Binding-site contacts:
Ligand atom C3 contacts residue LEU111 of chain 1.A at 3.9 Å (hydrophobic).
Ligand atom N contacts residue VAL43 of chain 1.A at 3.9 Å.
Ligand atom C9 contacts residue LYS118 of chain 1.A at 4.0 Å.
Ligand atom C2 contacts residue MET112 of chain 1.A at 4.0 Å (hydrophobic).
Ligand atom O3 contacts residue LYS118 of chain 1.A at 3.2 Å (salt-bridge).
Ligand atom N6 contacts residue VAL43 of chain 1.A at 4.0 Å.
Ligand atom C contacts residue VAL43 of chain 1.A at 4.0 Å (hydrophobic).
Ligand atom C3 contacts residue MET112 of chain 1.A at 3.3 Å (hydrophobic).
Ligand atom C5 contacts residue ILE35 of chain 1.A at 3.7 Å (hydrophobic).
Ligand atom C7 contacts residue GLY38 of chain 1.A at 3.8 Å.
Ligand atom C1 contacts residue ALA56 of chain 1.A at 4.0 Å (hydrophobic).
Ligand atom C2 contacts residue LEU160 of chain 1.A at 3.5 Å (hydrophobic).
Ligand atom O2 contacts residue ASP115 of chain 1.A at 4.0 Å.
Ligand atom O3 contacts residue ASP115 of chain 1.A at 2.6 Å (salt-bridge).
Ligand atom O1 contacts residue VAL43 of chain 1.A at 3.9 Å.
Ligand atom N3 contacts residue ALA56 of chain 1.A at 3.3 Å.
Ligand atom N4 contacts residue MET112 of chain 1.A at 2.9 Å (h-bond).
Ligand atom O3 contacts residue LEU160 of chain 1.A at 4.0 Å.
Ligand atom C7 contacts residue GLU37 of chain 1.A at 3.6 Å.
Ligand atom C1 contacts residue LEU160 of chain 1.A at 3.7 Å (hydrophobic).
Ligand atom C7 contacts residue GLY36 of chain 1.A at 3.9 Å.
Ligand atom N2 contacts residue LEU160 of chain 1.A at 3.8 Å.
Ligand atom N5 contacts residue ILE35 of chain 1.A at 4.0 Å.
Ligand atom N4 contacts residue ALA56 of chain 1.A at 3.6 Å.
Ligand atom O contacts residue ILE35 of chain 1.A at 3.6 Å.
Ligand atom N4 contacts residue LEU111 of chain 1.A at 3.8 Å.
Ligand atom N4 contacts residue ASP110 of chain 1.A at 3.8 Å.
Ligand atom O contacts residue VAL43 of chain 1.A at 3.5 Å.
Ligand atom C9 contacts residue ASP115 of chain 1.A at 3.6 Å.
Ligand atom N1 contacts residue CME170 of chain 1.A at 3.7 Å.
Ligand atom O1 contacts residue GLY38 of chain 1.A at 3.6 Å.
Ligand atom N3 contacts residue ASP110 of chain 1.A at 2.8 Å (salt-bridge).
Ligand atom N3 contacts residue LEU160 of chain 1.A at 3.4 Å.
Ligand atom C8 contacts residue LYS118 of chain 1.A at 3.9 Å.
Ligand atom C8 contacts residue ASP115 of chain 1.A at 4.0 Å.
Ligand atom N contacts residue CME170 of chain 1.A at 3.1 Å.
Ligand atom O2 contacts residue LYS118 of chain 1.A at 2.8 Å (salt-bridge).
Ligand atom C2 contacts residue ASP110 of chain 1.A at 3.8 Å.
Ligand atom C2 contacts residue ALA56 of chain 1.A at 3.4 Å (hydrophobic).
Ligand atom C7 contacts residue VAL43 of chain 1.A at 3.8 Å (hydrophobic).

Sequence of chain 1.A:
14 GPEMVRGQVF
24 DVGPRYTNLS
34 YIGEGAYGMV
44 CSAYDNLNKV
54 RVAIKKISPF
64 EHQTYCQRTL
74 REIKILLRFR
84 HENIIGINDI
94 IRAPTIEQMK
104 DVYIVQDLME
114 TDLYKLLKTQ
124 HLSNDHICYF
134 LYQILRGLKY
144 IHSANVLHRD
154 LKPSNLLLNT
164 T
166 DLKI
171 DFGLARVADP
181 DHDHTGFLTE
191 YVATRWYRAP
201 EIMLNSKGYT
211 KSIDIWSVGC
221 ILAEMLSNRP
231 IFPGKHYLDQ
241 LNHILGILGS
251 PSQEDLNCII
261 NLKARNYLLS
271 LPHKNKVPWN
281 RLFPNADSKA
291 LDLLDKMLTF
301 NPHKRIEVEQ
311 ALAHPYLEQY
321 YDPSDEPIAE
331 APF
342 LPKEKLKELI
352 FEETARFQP

The small molecule below binds the protein below.
Small molecule (SMILES): NNc1nc2c(N)ncnc2n1[C@@H]1O[C@H](CO)[C@@H](O)[C@H]1O